A small-molecule ligand and the protein it binds are described below.
Small molecule (SMILES): CC(=O)N[C@@H]1[C@@H](O)[C@H](O)[C@@H](CO)O[C@H]1O

Binding-site contacts:
Ligand atom N2 contacts residue ASN376 of chain 1.F at 2.9 Å (h-bond).
Ligand atom C1 contacts residue ASN376 of chain 1.F at 1.4 Å.
Ligand atom C7 contacts residue ASN376 of chain 1.F at 3.7 Å.
Ligand atom O7 contacts residue ASN376 of chain 1.F at 4.0 Å.
Ligand atom O5 contacts residue ASN376 of chain 1.F at 2.4 Å (h-bond).
Ligand atom C4 contacts residue ASN376 of chain 1.F at 4.2 Å.
Ligand atom C3 contacts residue ASN376 of chain 1.F at 3.8 Å.
Ligand atom C5 contacts residue ASN376 of chain 1.F at 3.7 Å.
Ligand atom C2 contacts residue ASN376 of chain 1.F at 2.5 Å.

Sequence of chain 1.F:
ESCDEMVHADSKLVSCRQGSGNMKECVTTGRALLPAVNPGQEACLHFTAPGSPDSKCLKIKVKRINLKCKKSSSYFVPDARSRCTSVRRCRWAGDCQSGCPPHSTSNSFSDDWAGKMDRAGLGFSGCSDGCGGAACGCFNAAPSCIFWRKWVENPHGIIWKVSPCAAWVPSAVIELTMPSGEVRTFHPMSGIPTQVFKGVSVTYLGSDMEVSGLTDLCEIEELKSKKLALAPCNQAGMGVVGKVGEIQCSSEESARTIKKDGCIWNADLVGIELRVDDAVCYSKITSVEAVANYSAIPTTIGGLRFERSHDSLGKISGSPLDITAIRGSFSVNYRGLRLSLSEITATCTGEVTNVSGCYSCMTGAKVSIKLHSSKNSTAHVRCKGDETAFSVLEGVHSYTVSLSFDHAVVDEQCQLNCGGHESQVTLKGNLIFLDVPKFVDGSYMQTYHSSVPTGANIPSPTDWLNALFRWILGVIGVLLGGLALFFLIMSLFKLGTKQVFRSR